Binding-site contacts:
Ligand atom C19 contacts residue ALA40 of chain 1.A at 3.5 Å (hydrophobic).
Ligand atom O21 contacts residue LEU20 of chain 1.A at 3.6 Å.
Ligand atom C15 contacts residue LEU140 of chain 1.A at 3.5 Å (hydrophobic).
Ligand atom O21 contacts residue TYR88 of chain 1.A at 3.7 Å.
Ligand atom C18 contacts residue LEU140 of chain 1.A at 3.8 Å (hydrophobic).
Ligand atom C2 contacts residue ASP151 of chain 1.A at 3.9 Å.
Ligand atom C3 contacts residue ASN138 of chain 1.A at 3.9 Å.
Ligand atom N14 contacts residue LEU20 of chain 1.A at 3.7 Å.
Ligand atom N5 contacts residue THR22 of chain 1.A at 3.9 Å.
Ligand atom C19 contacts residue LEU140 of chain 1.A at 3.8 Å (hydrophobic).
Ligand atom O21 contacts residue GLU87 of chain 1.A at 4.0 Å.
Ligand atom N17 contacts residue LEU140 of chain 1.A at 3.8 Å.
Ligand atom N20 contacts residue LEU140 of chain 1.A at 3.6 Å.
Ligand atom C13 contacts residue LEU140 of chain 1.A at 3.6 Å (hydrophobic).
Ligand atom C19 contacts residue MET89 of chain 1.A at 3.7 Å (hydrophobic).
Ligand atom O21 contacts residue MET89 of chain 1.A at 2.8 Å (h-bond).
Ligand atom N20 contacts residue GLU87 of chain 1.A at 2.9 Å (salt-bridge).
Ligand atom N5 contacts residue LYS42 of chain 1.A at 3.9 Å.
Ligand atom N20 contacts residue THR86 of chain 1.A at 3.4 Å (h-bond).
Ligand atom C6 contacts residue VAL28 of chain 1.A at 3.5 Å (hydrophobic).
Ligand atom N20 contacts residue ALA40 of chain 1.A at 3.1 Å.
Ligand atom O21 contacts residue ALA40 of chain 1.A at 3.7 Å.
Ligand atom C6 contacts residue THR22 of chain 1.A at 3.6 Å.
Ligand atom C4 contacts residue ASP151 of chain 1.A at 3.5 Å.
Ligand atom C11 contacts residue LEU20 of chain 1.A at 3.6 Å (hydrophobic).
Ligand atom N5 contacts residue GLY23 of chain 1.A at 3.7 Å.
Ligand atom C19 contacts residue GLU87 of chain 1.A at 3.9 Å.
Ligand atom N16 contacts residue LEU140 of chain 1.A at 3.3 Å.
Ligand atom N16 contacts residue VAL28 of chain 1.A at 3.8 Å.
Ligand atom C1 contacts residue ARG137 of chain 1.A at 3.3 Å.
Ligand atom C12 contacts residue LEU140 of chain 1.A at 3.6 Å (hydrophobic).
Ligand atom C1 contacts residue LEU140 of chain 1.A at 3.8 Å (hydrophobic).
Ligand atom C1 contacts residue ASP151 of chain 1.A at 3.9 Å.
Ligand atom C4 contacts residue LYS42 of chain 1.A at 3.8 Å.
Ligand atom N14 contacts residue MET89 of chain 1.A at 3.3 Å (h-bond).
Ligand atom C3 contacts residue ASP151 of chain 1.A at 3.4 Å.
Ligand atom N14 contacts residue GLY92 of chain 1.A at 3.8 Å.
Ligand atom N17 contacts residue VAL28 of chain 1.A at 3.9 Å.
Ligand atom C1 contacts residue SER150 of chain 1.A at 3.6 Å.
Ligand atom C10 contacts residue LEU20 of chain 1.A at 3.8 Å (hydrophobic).

The small molecule below binds the protein below.
Small molecule (SMILES): Cc1ccncc1-c1cccc2c(N)c(C(N)=O)nnc12

Sequence of chain 1.A:
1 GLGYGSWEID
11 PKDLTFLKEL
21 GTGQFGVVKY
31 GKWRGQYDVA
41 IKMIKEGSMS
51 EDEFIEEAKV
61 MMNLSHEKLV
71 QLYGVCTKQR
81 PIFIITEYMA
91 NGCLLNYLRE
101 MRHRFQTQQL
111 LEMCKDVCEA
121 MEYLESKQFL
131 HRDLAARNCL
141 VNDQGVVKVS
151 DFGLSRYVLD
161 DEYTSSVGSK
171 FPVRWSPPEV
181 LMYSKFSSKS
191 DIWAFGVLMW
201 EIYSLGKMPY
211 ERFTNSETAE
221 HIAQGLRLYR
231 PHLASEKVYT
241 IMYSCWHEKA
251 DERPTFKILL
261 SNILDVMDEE